Sequence of chain 1.B:
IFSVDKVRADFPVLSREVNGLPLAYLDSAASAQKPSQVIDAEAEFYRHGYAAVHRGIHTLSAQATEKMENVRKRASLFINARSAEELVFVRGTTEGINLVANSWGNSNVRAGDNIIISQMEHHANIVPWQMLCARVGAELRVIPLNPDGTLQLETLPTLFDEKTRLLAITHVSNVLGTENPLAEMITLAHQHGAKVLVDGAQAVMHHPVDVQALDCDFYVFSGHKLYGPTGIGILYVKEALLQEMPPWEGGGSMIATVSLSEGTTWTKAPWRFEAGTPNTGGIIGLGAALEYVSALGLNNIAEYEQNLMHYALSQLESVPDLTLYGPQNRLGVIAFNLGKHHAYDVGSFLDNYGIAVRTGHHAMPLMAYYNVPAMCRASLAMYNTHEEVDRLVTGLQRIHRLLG

Sequence of chain 1.A:
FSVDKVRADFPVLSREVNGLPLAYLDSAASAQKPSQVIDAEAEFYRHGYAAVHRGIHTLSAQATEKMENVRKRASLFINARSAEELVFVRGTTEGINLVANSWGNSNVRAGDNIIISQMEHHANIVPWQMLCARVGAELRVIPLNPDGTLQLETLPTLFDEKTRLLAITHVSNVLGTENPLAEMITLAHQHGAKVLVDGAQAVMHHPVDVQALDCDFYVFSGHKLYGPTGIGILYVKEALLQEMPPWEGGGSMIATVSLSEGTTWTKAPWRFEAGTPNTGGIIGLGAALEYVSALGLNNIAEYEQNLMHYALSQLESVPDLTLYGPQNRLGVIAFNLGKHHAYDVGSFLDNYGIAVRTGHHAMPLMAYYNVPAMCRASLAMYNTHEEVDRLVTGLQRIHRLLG

Binding-site contacts:
Ligand atom C contacts residue HIS124 of chain 1.A at 4.5 Å.
Ligand atom SG contacts residue ARG360 of chain 1.A at 4.5 Å.
Ligand atom CA contacts residue ALA32 of chain 1.A at 4.4 Å (hydrophobic).
Ligand atom SG contacts residue HIS56 of chain 1.B at 3.5 Å (h-bond).
Ligand atom OXT contacts residue ASN176 of chain 1.A at 3.3 Å (h-bond).
Ligand atom C contacts residue ALA32 of chain 1.A at 4.0 Å (hydrophobic).
Ligand atom OXT contacts residue HIS364 of chain 1.A at 4.4 Å.
Ligand atom O contacts residue ALA31 of chain 1.A at 4.4 Å.
Ligand atom O contacts residue ARG380 of chain 1.A at 3.0 Å (salt-bridge).
Ligand atom OXT contacts residue PLP1 of chain 1.C at 4.2 Å.
Ligand atom C contacts residue ARG380 of chain 1.A at 4.0 Å.
Ligand atom O contacts residue ARG360 of chain 1.A at 3.8 Å.
Ligand atom CB contacts residue CSS365 of chain 1.A at 3.9 Å.
Ligand atom CB contacts residue HIS124 of chain 1.A at 4.2 Å.
Ligand atom OXT contacts residue LYS227 of chain 1.A at 4.2 Å.
Ligand atom OXT contacts residue ALA31 of chain 1.A at 4.2 Å.
Ligand atom C contacts residue ALA31 of chain 1.A at 4.4 Å (hydrophobic).
Ligand atom N contacts residue LYS227 of chain 1.A at 3.7 Å.
Ligand atom N contacts residue HIS124 of chain 1.A at 3.2 Å (h-bond).
Ligand atom N contacts residue PLP1 of chain 1.C at 3.0 Å.
Ligand atom OXT contacts residue ARG380 of chain 1.A at 3.6 Å (salt-bridge).
Ligand atom CA contacts residue HIS124 of chain 1.A at 4.1 Å.
Ligand atom CA contacts residue PLP1 of chain 1.C at 4.2 Å.
Ligand atom C contacts residue ASN176 of chain 1.A at 4.3 Å.
Ligand atom OXT contacts residue HIS124 of chain 1.A at 4.1 Å.
Ligand atom O contacts residue ALA32 of chain 1.A at 3.5 Å.

A protein and the small-molecule ligand that binds it are described below.
Small molecule (SMILES): N[C@@H](CS)C(=O)O